Sequence of chain 1.C:
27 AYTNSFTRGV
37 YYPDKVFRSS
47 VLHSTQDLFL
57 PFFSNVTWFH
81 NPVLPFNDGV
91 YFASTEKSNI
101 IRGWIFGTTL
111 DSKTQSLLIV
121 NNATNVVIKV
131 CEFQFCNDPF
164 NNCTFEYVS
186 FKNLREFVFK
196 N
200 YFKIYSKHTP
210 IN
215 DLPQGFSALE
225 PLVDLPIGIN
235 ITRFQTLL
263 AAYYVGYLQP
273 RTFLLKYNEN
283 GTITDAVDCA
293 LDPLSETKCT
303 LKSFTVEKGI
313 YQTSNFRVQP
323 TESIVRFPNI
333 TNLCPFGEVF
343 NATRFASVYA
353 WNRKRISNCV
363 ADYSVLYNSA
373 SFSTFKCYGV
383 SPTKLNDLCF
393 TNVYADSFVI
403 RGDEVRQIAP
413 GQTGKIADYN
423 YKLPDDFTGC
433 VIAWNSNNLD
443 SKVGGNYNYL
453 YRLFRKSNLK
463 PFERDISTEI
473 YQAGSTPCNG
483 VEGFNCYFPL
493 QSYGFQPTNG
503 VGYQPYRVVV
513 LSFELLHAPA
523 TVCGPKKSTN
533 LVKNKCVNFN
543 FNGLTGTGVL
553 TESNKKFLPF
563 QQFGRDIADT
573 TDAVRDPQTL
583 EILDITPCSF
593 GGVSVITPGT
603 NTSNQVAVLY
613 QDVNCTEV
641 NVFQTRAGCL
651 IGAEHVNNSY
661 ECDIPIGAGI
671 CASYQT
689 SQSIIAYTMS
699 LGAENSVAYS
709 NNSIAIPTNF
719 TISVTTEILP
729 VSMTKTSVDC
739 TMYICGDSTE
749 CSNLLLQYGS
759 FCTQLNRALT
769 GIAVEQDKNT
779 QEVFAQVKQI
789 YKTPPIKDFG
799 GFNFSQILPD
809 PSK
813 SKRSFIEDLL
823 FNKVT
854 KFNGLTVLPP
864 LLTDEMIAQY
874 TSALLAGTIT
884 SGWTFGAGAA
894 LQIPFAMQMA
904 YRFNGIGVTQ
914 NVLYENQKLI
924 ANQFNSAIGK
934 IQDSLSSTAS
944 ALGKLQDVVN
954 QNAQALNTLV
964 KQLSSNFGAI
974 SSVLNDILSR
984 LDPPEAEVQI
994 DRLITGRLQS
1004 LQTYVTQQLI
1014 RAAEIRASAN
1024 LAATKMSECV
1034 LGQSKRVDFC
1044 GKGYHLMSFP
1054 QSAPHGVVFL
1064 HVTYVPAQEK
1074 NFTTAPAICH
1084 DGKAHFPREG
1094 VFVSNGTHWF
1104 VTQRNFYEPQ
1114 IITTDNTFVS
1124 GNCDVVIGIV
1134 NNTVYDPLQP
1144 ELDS

Binding-site contacts:
Ligand atom C3 contacts residue ASN709 of chain 1.C at 3.8 Å.
Ligand atom N2 contacts residue ASN709 of chain 1.C at 2.9 Å (h-bond).
Ligand atom C4 contacts residue ASN709 of chain 1.C at 4.2 Å.
Ligand atom C1 contacts residue ASN709 of chain 1.C at 1.4 Å.
Ligand atom C5 contacts residue ASN709 of chain 1.C at 3.6 Å.
Ligand atom C8 contacts residue ILE1130 of chain 1.C at 3.7 Å (hydrophobic).
Ligand atom C8 contacts residue ASN709 of chain 1.C at 4.2 Å.
Ligand atom C7 contacts residue ASN709 of chain 1.C at 3.0 Å.
Ligand atom C2 contacts residue ASN709 of chain 1.C at 2.5 Å.
Ligand atom O5 contacts residue ASN709 of chain 1.C at 2.4 Å (h-bond).
Ligand atom O7 contacts residue ASN709 of chain 1.C at 2.6 Å (h-bond).

This small molecule binds to this protein.
Small molecule (SMILES): CC(=O)N[C@@H]1[C@@H](O)[C@H](O)[C@@H](CO)O[C@H]1O